Binding-site contacts:
Ligand atom O4 contacts residue NAG1 of chain 28.DA at 3.0 Å.
Ligand atom C7 contacts residue SER70 of chain 28.F at 4.4 Å.
Ligand atom C3 contacts residue NAG1 of chain 28.DA at 3.7 Å.
Ligand atom C6 contacts residue LEU24 of chain 28.F at 4.5 Å (hydrophobic).
Ligand atom C8 contacts residue SER70 of chain 28.F at 3.7 Å.
Ligand atom O6 contacts residue NAG1 of chain 28.DA at 3.0 Å.
Ligand atom C5 contacts residue MET33 of chain 28.F at 3.7 Å (hydrophobic).
Ligand atom C5 contacts residue NAG1 of chain 28.DA at 4.3 Å.
Ligand atom O1 contacts residue SER70 of chain 28.F at 4.2 Å.
Ligand atom N2 contacts residue ASN69 of chain 28.F at 4.3 Å.
Ligand atom C6 contacts residue MET33 of chain 28.F at 3.5 Å (hydrophobic).
Ligand atom C6 contacts residue NAG1 of chain 28.DA at 4.3 Å.
Ligand atom C4 contacts residue NAG1 of chain 28.DA at 3.2 Å.
Ligand atom O3 contacts residue NAG1 of chain 28.DA at 2.6 Å (h-bond).
Ligand atom C4 contacts residue VAL31 of chain 28.F at 3.8 Å (hydrophobic).
Ligand atom N2 contacts residue VAL31 of chain 28.F at 4.0 Å.
Ligand atom C8 contacts residue ARG57 of chain 28.F at 4.2 Å.
Ligand atom C5 contacts residue ASN69 of chain 28.F at 3.7 Å.
Ligand atom C1 contacts residue ASN69 of chain 28.F at 2.7 Å.
Ligand atom C3 contacts residue VAL31 of chain 28.F at 3.0 Å (hydrophobic).
Ligand atom O3 contacts residue VAL31 of chain 28.F at 3.6 Å.
Ligand atom O5 contacts residue ASN69 of chain 28.F at 2.8 Å (h-bond).
Ligand atom C6 contacts residue ASN69 of chain 28.F at 4.4 Å.
Ligand atom O1 contacts residue MET33 of chain 28.F at 3.9 Å.
Ligand atom C1 contacts residue VAL31 of chain 28.F at 4.3 Å (hydrophobic).
Ligand atom C2 contacts residue VAL31 of chain 28.F at 4.0 Å (hydrophobic).
Ligand atom O1 contacts residue VAL31 of chain 28.F at 3.4 Å (h-bond).
Ligand atom C2 contacts residue ASN69 of chain 28.F at 4.2 Å.
Ligand atom O5 contacts residue MET33 of chain 28.F at 4.2 Å.
Ligand atom O1 contacts residue ASN69 of chain 28.F at 2.1 Å (h-bond).
Ligand atom O4 contacts residue VAL31 of chain 28.F at 3.3 Å.
Ligand atom C8 contacts residue ASN69 of chain 28.F at 3.4 Å.
Ligand atom C5 contacts residue VAL31 of chain 28.F at 4.2 Å (hydrophobic).
Ligand atom O7 contacts residue ASN69 of chain 28.F at 3.8 Å.
Ligand atom C7 contacts residue ASN69 of chain 28.F at 3.8 Å.

Sequence of chain 28.F:
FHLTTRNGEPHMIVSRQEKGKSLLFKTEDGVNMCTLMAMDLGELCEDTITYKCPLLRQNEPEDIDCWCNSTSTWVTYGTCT

The protein below binds the small molecule below.
Small molecule (SMILES): CC(=O)N[C@@H]1[C@@H](O)[C@H](O)[C@@H](CO)O[C@H]1O